Sequence of chain 1.B:
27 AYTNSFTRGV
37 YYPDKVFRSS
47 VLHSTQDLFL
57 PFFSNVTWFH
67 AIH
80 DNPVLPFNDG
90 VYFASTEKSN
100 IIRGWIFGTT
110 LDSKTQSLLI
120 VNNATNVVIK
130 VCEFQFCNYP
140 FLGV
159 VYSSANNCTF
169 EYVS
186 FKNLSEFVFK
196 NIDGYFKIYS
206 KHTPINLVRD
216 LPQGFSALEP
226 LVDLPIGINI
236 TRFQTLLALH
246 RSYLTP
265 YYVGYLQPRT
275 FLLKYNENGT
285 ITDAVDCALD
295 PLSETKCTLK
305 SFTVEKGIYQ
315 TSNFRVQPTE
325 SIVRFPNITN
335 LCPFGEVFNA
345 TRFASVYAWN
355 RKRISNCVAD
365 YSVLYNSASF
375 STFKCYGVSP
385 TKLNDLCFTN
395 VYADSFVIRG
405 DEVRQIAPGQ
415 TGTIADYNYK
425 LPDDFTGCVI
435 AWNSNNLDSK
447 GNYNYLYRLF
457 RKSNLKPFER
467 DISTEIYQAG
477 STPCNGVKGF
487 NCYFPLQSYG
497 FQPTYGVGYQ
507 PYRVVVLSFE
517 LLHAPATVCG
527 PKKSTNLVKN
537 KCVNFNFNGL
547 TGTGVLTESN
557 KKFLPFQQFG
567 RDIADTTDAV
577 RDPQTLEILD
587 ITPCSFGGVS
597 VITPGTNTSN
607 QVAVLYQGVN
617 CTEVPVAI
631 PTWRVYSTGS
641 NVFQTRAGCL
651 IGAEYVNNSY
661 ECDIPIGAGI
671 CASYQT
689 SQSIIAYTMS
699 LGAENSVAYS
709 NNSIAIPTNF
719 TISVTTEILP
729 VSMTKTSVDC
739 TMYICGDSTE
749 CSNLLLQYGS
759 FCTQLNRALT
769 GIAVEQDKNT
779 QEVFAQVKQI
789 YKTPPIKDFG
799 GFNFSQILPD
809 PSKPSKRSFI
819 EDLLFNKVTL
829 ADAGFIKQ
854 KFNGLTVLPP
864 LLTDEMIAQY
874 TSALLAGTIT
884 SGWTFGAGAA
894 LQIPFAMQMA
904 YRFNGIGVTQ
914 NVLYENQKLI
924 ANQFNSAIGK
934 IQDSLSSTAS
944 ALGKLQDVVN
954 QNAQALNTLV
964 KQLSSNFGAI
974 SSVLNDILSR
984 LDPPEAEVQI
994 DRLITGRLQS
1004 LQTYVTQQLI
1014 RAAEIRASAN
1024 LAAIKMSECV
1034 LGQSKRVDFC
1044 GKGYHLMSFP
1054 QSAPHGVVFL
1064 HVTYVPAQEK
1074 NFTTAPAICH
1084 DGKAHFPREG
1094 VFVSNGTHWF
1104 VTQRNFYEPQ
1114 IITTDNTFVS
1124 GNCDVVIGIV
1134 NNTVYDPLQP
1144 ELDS

A small-molecule ligand and the protein it binds are described below.
Small molecule (SMILES): CC(=O)N[C@@H]1[C@@H](O)[C@H](O)[C@@H](CO)O[C@H]1O

Binding-site contacts:
Ligand atom O7 contacts residue ASN657 of chain 1.B at 3.0 Å (h-bond).
Ligand atom C3 contacts residue ASN657 of chain 1.B at 3.8 Å.
Ligand atom C5 contacts residue ASN657 of chain 1.B at 3.7 Å.
Ligand atom N2 contacts residue ASN657 of chain 1.B at 2.9 Å (h-bond).
Ligand atom O5 contacts residue ASN657 of chain 1.B at 2.4 Å (h-bond).
Ligand atom C8 contacts residue ASN657 of chain 1.B at 4.3 Å.
Ligand atom C4 contacts residue ASN657 of chain 1.B at 4.2 Å.
Ligand atom C2 contacts residue ASN657 of chain 1.B at 2.4 Å.
Ligand atom C1 contacts residue ASN657 of chain 1.B at 1.4 Å.
Ligand atom C7 contacts residue ASN657 of chain 1.B at 3.1 Å.